Binding-site contacts:
Ligand atom O7 contacts residue ASN603 of chain 1.C at 3.5 Å (h-bond).
Ligand atom C5 contacts residue ASN603 of chain 1.C at 3.7 Å.
Ligand atom O5 contacts residue ASN603 of chain 1.C at 2.4 Å (h-bond).
Ligand atom C4 contacts residue ASN603 of chain 1.C at 4.2 Å.
Ligand atom N2 contacts residue ASN603 of chain 1.C at 2.9 Å (h-bond).
Ligand atom C8 contacts residue ASN603 of chain 1.C at 4.0 Å.
Ligand atom C3 contacts residue ASN603 of chain 1.C at 3.8 Å.
Ligand atom C1 contacts residue ASN603 of chain 1.C at 1.4 Å.
Ligand atom C2 contacts residue ASN603 of chain 1.C at 2.5 Å.
Ligand atom C7 contacts residue ASN603 of chain 1.C at 3.2 Å.

A small-molecule ligand and the protein it binds are described below.
Small molecule (SMILES): CC(=O)N[C@@H]1[C@@H](O)[C@H](O)[C@@H](CO)O[C@H]1O

Sequence of chain 1.C:
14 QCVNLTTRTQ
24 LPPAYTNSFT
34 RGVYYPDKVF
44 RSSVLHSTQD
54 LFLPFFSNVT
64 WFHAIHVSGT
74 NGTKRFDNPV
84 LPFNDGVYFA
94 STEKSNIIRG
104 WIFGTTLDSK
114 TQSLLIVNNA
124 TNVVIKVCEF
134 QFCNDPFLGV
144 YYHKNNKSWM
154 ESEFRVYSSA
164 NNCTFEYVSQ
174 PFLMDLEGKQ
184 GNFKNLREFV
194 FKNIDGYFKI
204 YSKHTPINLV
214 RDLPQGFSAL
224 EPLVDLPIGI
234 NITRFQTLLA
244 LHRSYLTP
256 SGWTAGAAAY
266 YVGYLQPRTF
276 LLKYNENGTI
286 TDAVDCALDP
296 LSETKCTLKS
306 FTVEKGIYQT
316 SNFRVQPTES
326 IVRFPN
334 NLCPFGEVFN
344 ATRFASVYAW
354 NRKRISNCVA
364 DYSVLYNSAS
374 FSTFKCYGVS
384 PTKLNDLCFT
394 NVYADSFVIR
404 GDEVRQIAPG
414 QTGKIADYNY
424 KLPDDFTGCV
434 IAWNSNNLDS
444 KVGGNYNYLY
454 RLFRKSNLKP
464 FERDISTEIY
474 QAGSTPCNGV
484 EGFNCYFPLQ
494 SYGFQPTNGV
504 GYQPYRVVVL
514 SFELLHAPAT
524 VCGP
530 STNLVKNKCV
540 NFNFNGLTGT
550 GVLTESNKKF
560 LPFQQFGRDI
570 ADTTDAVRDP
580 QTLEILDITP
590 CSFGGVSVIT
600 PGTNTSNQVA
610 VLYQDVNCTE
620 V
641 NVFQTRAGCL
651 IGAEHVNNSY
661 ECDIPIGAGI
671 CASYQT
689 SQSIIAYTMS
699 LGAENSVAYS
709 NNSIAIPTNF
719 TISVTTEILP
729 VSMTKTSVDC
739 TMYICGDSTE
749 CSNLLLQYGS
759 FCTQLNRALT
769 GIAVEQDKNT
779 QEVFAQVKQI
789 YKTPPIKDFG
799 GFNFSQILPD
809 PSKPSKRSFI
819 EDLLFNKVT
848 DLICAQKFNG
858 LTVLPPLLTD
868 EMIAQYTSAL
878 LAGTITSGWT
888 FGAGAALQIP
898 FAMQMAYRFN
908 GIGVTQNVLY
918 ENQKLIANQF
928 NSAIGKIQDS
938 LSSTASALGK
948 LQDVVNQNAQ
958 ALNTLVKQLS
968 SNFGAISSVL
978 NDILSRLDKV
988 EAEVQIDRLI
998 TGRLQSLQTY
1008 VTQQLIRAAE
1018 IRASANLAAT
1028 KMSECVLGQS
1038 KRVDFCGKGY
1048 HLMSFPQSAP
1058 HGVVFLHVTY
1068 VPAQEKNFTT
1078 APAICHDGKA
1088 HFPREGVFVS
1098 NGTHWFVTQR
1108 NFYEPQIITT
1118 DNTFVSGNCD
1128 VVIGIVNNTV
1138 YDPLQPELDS